Binding-site contacts:
Ligand atom O5 contacts residue ASN328 of chain 1.B at 2.4 Å (h-bond).
Ligand atom O6 contacts residue ILE157 of chain 1.A at 4.5 Å.
Ligand atom O6 contacts residue ASN156 of chain 1.A at 4.0 Å.
Ligand atom C5 contacts residue ASN156 of chain 1.A at 4.4 Å.
Ligand atom N2 contacts residue ASN328 of chain 1.B at 2.9 Å (h-bond).
Ligand atom C1 contacts residue ASN328 of chain 1.B at 1.4 Å.
Ligand atom C3 contacts residue ASN328 of chain 1.B at 3.8 Å.
Ligand atom O3 contacts residue ALA392 of chain 1.B at 3.9 Å.
Ligand atom O6 contacts residue SER154 of chain 1.A at 4.2 Å.
Ligand atom C2 contacts residue ALA392 of chain 1.B at 3.9 Å (hydrophobic).
Ligand atom O6 contacts residue ARG308 of chain 1.B at 2.9 Å (salt-bridge).
Ligand atom N2 contacts residue GLY259 of chain 1.B at 3.8 Å.
Ligand atom C7 contacts residue ALA392 of chain 1.B at 4.5 Å (hydrophobic).
Ligand atom C8 contacts residue GLY259 of chain 1.B at 3.7 Å.
Ligand atom N2 contacts residue ALA392 of chain 1.B at 3.4 Å.
Ligand atom C6 contacts residue ILE157 of chain 1.A at 3.6 Å (hydrophobic).
Ligand atom C4 contacts residue ASN156 of chain 1.A at 4.0 Å.
Ligand atom C5 contacts residue ASN328 of chain 1.B at 3.7 Å.
Ligand atom C7 contacts residue ASN328 of chain 1.B at 3.4 Å.
Ligand atom C2 contacts residue ASN328 of chain 1.B at 2.4 Å.
Ligand atom O7 contacts residue THR330 of chain 1.B at 4.2 Å.
Ligand atom C6 contacts residue ASN156 of chain 1.A at 3.6 Å.
Ligand atom C4 contacts residue ASN328 of chain 1.B at 4.2 Å.
Ligand atom O4 contacts residue ASN156 of chain 1.A at 3.2 Å.
Ligand atom O5 contacts residue ILE157 of chain 1.A at 4.3 Å.
Ligand atom C6 contacts residue ARG308 of chain 1.B at 4.0 Å.
Ligand atom C8 contacts residue ALA329 of chain 1.B at 4.3 Å (hydrophobic).
Ligand atom C6 contacts residue SER154 of chain 1.A at 4.3 Å.
Ligand atom O7 contacts residue ASN328 of chain 1.B at 3.5 Å (h-bond).

Sequence of chain 1.A:
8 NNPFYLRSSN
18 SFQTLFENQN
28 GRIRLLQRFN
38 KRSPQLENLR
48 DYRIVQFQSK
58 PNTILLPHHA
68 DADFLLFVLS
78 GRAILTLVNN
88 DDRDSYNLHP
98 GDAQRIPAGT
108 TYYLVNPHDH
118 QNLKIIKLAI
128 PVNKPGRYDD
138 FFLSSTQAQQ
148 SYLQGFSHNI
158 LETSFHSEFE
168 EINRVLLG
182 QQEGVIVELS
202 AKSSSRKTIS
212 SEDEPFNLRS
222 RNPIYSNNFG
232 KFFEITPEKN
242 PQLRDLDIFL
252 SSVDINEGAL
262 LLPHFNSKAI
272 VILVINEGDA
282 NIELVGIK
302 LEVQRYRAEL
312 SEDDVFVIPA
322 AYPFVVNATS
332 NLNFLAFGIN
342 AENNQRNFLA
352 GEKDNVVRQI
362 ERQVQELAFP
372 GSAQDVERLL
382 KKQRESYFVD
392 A

The protein below binds the small molecule below.
Small molecule (SMILES): CC(=O)N[C@@H]1[C@@H](O)[C@H](O)[C@@H](CO)O[C@H]1O

Sequence of chain 1.B:
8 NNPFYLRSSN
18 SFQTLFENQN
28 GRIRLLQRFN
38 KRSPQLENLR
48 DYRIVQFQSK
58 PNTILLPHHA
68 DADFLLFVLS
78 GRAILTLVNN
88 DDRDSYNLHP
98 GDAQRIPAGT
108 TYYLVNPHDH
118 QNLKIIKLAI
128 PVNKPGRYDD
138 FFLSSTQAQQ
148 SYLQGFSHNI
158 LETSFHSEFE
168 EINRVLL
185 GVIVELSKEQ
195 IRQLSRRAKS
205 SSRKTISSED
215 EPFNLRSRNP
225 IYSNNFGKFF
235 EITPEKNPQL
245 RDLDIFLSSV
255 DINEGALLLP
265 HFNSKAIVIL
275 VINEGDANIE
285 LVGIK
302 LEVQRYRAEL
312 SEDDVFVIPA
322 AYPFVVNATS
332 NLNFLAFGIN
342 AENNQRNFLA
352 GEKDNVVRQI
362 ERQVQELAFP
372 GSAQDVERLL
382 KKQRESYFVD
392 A